A protein and the small-molecule ligand that binds it are described below.
Small molecule (SMILES): CC(=O)N[C@@H]1[C@@H](O)[C@H](O)[C@@H](CO)O[C@H]1O

Binding-site contacts:
Ligand atom C4 contacts residue GLU281 of chain 1.B at 4.2 Å.
Ligand atom N2 contacts residue ASN282 of chain 1.B at 2.9 Å (h-bond).
Ligand atom C5 contacts residue GLU281 of chain 1.B at 3.2 Å.
Ligand atom C4 contacts residue ASN282 of chain 1.B at 4.2 Å.
Ligand atom C1 contacts residue ASN282 of chain 1.B at 1.4 Å.
Ligand atom O6 contacts residue GLU281 of chain 1.B at 3.5 Å (salt-bridge).
Ligand atom C2 contacts residue GLU281 of chain 1.B at 4.3 Å.
Ligand atom O5 contacts residue GLU281 of chain 1.B at 3.5 Å (salt-bridge).
Ligand atom C6 contacts residue GLU281 of chain 1.B at 4.0 Å.
Ligand atom C7 contacts residue ASN282 of chain 1.B at 3.8 Å.
Ligand atom C3 contacts residue ASN282 of chain 1.B at 3.8 Å.
Ligand atom C8 contacts residue ASN282 of chain 1.B at 4.3 Å.
Ligand atom C1 contacts residue GLU281 of chain 1.B at 3.4 Å.
Ligand atom O5 contacts residue ASN282 of chain 1.B at 2.4 Å (h-bond).
Ligand atom C3 contacts residue GLU281 of chain 1.B at 4.1 Å.
Ligand atom C2 contacts residue ASN282 of chain 1.B at 2.5 Å.
Ligand atom C5 contacts residue ASN282 of chain 1.B at 3.7 Å.

Sequence of chain 1.B:
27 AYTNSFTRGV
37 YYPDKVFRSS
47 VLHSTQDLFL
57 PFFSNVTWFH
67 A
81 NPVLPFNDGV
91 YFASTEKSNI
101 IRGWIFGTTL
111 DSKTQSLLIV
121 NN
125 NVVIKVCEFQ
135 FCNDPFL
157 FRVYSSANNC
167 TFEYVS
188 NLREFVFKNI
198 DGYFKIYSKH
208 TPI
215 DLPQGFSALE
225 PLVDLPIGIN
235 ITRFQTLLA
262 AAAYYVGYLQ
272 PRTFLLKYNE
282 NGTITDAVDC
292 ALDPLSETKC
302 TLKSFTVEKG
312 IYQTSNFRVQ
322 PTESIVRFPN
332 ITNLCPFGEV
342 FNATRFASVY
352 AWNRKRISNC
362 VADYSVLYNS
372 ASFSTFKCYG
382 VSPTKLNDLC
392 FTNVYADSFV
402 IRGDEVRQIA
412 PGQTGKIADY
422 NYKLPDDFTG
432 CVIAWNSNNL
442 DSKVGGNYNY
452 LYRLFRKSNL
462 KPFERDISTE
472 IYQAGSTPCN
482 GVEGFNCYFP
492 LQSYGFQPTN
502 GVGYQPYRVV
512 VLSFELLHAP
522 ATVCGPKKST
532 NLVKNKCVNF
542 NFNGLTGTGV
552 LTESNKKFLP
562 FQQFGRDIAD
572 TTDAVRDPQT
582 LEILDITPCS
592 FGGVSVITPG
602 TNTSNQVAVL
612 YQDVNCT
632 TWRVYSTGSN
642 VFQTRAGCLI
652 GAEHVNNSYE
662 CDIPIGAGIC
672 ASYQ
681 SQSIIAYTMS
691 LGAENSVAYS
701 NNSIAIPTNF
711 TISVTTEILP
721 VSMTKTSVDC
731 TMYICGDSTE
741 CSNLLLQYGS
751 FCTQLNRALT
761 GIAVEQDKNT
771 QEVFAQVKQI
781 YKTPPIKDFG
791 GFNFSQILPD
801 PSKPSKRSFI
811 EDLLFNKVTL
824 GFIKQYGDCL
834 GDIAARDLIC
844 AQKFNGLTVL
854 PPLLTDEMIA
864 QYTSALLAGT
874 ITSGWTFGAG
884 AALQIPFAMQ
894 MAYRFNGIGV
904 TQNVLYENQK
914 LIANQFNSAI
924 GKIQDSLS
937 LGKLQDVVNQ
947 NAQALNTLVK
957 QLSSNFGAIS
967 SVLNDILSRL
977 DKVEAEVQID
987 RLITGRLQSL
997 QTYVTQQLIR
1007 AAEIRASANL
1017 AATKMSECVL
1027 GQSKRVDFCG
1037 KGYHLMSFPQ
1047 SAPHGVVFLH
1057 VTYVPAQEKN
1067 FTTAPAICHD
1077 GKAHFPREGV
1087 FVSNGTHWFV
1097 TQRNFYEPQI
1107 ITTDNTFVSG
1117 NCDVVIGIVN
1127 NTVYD